Sequence of chain 1.B:
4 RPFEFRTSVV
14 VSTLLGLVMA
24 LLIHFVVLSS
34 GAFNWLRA

A protein and the small-molecule ligand that binds it are described below.
Small molecule (SMILES): CC(C)=CCC/C(C)=C/C=C/C(C)=C/C=C/C(C)=C/C=C/C=C(C)/C=C/C=C(C)/C=C/C1=C(C)CCCC1(C)C

Sequence of chain 1.C:
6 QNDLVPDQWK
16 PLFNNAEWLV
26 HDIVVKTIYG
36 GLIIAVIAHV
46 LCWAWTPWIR

Binding-site contacts:
Ligand atom CAG contacts residue ILE36 of chain 1.M at 4.2 Å (hydrophobic).
Ligand atom CBO contacts residue MET31 of chain 1.M at 4.1 Å (hydrophobic).
Ligand atom CAS contacts residue PHE20 of chain 1.M at 4.1 Å (hydrophobic).
Ligand atom CBH contacts residue BCL1 of chain 1.SA at 4.1 Å.
Ligand atom CBH contacts residue ILE27 of chain 1.M at 4.0 Å (hydrophobic).
Ligand atom CAH contacts residue ILE36 of chain 1.M at 4.1 Å (hydrophobic).
Ligand atom CAE contacts residue PHE39 of chain 1.M at 3.8 Å (hydrophobic).
Ligand atom CBE contacts residue PHE20 of chain 1.M at 4.0 Å (hydrophobic).
Ligand atom CAG contacts residue SER35 of chain 1.M at 4.0 Å.
Ligand atom CBD contacts residue ARG19 of chain 1.M at 4.0 Å.
Ligand atom CAO contacts residue LEU18 of chain 1.B at 3.9 Å (hydrophobic).
Ligand atom CAP contacts residue ALA32 of chain 1.M at 4.2 Å (hydrophobic).
Ligand atom CBI contacts residue SER28 of chain 1.M at 3.7 Å.
Ligand atom CBK contacts residue BCL1 of chain 1.SA at 3.7 Å.
Ligand atom CBM contacts residue ILE27 of chain 1.M at 4.0 Å (hydrophobic).
Ligand atom CAG contacts residue MET22 of chain 1.B at 4.2 Å (hydrophobic).
Ligand atom CAJ contacts residue ILE36 of chain 1.M at 4.0 Å (hydrophobic).
Ligand atom CAD contacts residue ILE36 of chain 1.M at 4.0 Å (hydrophobic).
Ligand atom CBA contacts residue VAL23 of chain 1.M at 3.8 Å (hydrophobic).
Ligand atom CAX contacts residue VAL23 of chain 1.M at 4.1 Å (hydrophobic).
Ligand atom CAZ contacts residue BCL1 of chain 1.SA at 3.8 Å.
Ligand atom CBG contacts residue VAL14 of chain 1.B at 4.1 Å (hydrophobic).
Ligand atom CBF contacts residue ILE27 of chain 1.M at 4.1 Å (hydrophobic).
Ligand atom CBI contacts residue VAL14 of chain 1.B at 4.1 Å (hydrophobic).
Ligand atom CBF contacts residue PHE20 of chain 1.M at 3.8 Å (hydrophobic).
Ligand atom CAC contacts residue LEU25 of chain 1.B at 3.6 Å (hydrophobic).
Ligand atom CBK contacts residue ILE27 of chain 1.M at 3.9 Å (hydrophobic).
Ligand atom CAW contacts residue VAL23 of chain 1.M at 4.1 Å (hydrophobic).
Ligand atom CAE contacts residue LEU25 of chain 1.B at 4.1 Å (hydrophobic).
Ligand atom CAF contacts residue LEU18 of chain 1.B at 3.8 Å (hydrophobic).
Ligand atom CBD contacts residue VAL16 of chain 1.M at 3.8 Å (hydrophobic).
Ligand atom CBN contacts residue SER11 of chain 1.B at 4.1 Å.
Ligand atom CAL contacts residue ILE36 of chain 1.M at 3.8 Å (hydrophobic).
Ligand atom CBA contacts residue PHE20 of chain 1.M at 3.7 Å (hydrophobic).
Ligand atom CAQ contacts residue LEU18 of chain 1.B at 3.9 Å (hydrophobic).
Ligand atom CBJ contacts residue BCL1 of chain 1.SA at 4.2 Å.
Ligand atom CAT contacts residue VAL23 of chain 1.M at 4.2 Å (hydrophobic).
Ligand atom CBO contacts residue BCL1 of chain 1.SA at 4.2 Å.
Ligand atom CAL contacts residue SER35 of chain 1.M at 3.9 Å.
Ligand atom CBO contacts residue SER15 of chain 1.B at 4.2 Å.

Sequence of chain 1.M:
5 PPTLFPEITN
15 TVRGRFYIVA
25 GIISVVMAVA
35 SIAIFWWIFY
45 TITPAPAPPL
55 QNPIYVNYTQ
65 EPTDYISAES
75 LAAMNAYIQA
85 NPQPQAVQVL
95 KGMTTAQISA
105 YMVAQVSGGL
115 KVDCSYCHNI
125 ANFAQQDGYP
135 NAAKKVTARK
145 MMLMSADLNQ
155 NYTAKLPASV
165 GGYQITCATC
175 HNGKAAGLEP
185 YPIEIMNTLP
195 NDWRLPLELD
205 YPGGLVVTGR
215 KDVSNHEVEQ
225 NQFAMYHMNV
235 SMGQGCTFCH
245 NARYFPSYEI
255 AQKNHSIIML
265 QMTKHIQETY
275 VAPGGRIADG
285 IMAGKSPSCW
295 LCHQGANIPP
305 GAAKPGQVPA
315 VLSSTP

Sequence of chain 1.IA:
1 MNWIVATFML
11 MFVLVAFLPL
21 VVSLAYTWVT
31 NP